Sequence of chain 1.B:
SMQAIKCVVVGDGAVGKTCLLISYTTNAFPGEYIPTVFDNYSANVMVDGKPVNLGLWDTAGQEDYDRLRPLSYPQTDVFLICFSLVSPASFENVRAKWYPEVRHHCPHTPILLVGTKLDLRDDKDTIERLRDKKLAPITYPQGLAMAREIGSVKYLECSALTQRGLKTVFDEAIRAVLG

A small-molecule ligand and the protein it binds are described below.
Small molecule (SMILES): Nc1nc2c(ncn2[C@@H]2O[C@H](CO[P](=O)(O)O[P](=O)(O)CP(=O)(O)O)[C@@H](O)[C@H]2O)c(=O)[nH]1

Binding-site contacts:
Ligand atom O6 contacts residue ALA160 of chain 1.B at 3.0 Å (h-bond).
Ligand atom O2A contacts residue THR18 of chain 1.B at 3.3 Å (h-bond).
Ligand atom O2A contacts residue CYS19 of chain 1.B at 2.9 Å (h-bond).
Ligand atom C8 contacts residue CYS19 of chain 1.B at 3.5 Å (hydrophobic).
Ligand atom N2 contacts residue ASP119 of chain 1.B at 3.1 Å (salt-bridge).
Ligand atom O3' contacts residue TYR33 of chain 1.B at 3.4 Å.
Ligand atom O2' contacts residue PHE29 of chain 1.B at 3.6 Å.
Ligand atom O1B contacts residue MG1 of chain 1.U at 2.1 Å.
Ligand atom C3B contacts residue ALA14 of chain 1.B at 3.5 Å (hydrophobic).
Ligand atom O3G contacts residue GLY61 of chain 1.B at 2.8 Å (h-bond).
Ligand atom C3' contacts residue TYR33 of chain 1.B at 3.6 Å (hydrophobic).
Ligand atom O3A contacts residue LYS17 of chain 1.B at 3.5 Å (salt-bridge).
Ligand atom O2G contacts residue THR36 of chain 1.B at 2.9 Å (h-bond).
Ligand atom PB contacts residue MG1 of chain 1.U at 3.3 Å.
Ligand atom C5' contacts residue ALA14 of chain 1.B at 3.5 Å (hydrophobic).
Ligand atom O2B contacts residue GLY16 of chain 1.B at 3.2 Å (h-bond).
Ligand atom O2A contacts residue GLY16 of chain 1.B at 3.4 Å.
Ligand atom O4' contacts residue LYS117 of chain 1.B at 3.0 Å (salt-bridge).
Ligand atom O1B contacts residue THR18 of chain 1.B at 3.0 Å (h-bond).
Ligand atom N7 contacts residue CYS19 of chain 1.B at 3.5 Å.
Ligand atom O1A contacts residue TYR33 of chain 1.B at 3.3 Å.
Ligand atom C8 contacts residue GLY16 of chain 1.B at 3.5 Å.
Ligand atom O2B contacts residue VAL15 of chain 1.B at 3.5 Å (h-bond).
Ligand atom O6 contacts residue LEU161 of chain 1.B at 3.2 Å (h-bond).
Ligand atom PB contacts residue LYS17 of chain 1.B at 3.5 Å.
Ligand atom O3A contacts residue GLY16 of chain 1.B at 3.0 Å (h-bond).
Ligand atom C6 contacts residue ASP119 of chain 1.B at 3.6 Å.
Ligand atom O3G contacts residue LYS17 of chain 1.B at 2.6 Å (salt-bridge).
Ligand atom O2B contacts residue LYS17 of chain 1.B at 2.7 Å (salt-bridge).
Ligand atom PA contacts residue EDO1 of chain 1.W at 3.6 Å.
Ligand atom N1 contacts residue ASP119 of chain 1.B at 2.9 Å (salt-bridge).
Ligand atom O1G contacts residue PRO35 of chain 1.B at 3.2 Å.
Ligand atom O6 contacts residue ASP119 of chain 1.B at 3.5 Å (salt-bridge).
Ligand atom N2 contacts residue LEU120 of chain 1.B at 3.6 Å.
Ligand atom C3B contacts residue MG1 of chain 1.U at 3.5 Å.
Ligand atom O2G contacts residue MG1 of chain 1.U at 1.9 Å.
Ligand atom PG contacts residue MG1 of chain 1.U at 3.2 Å.
Ligand atom O6 contacts residue SER159 of chain 1.B at 3.4 Å (h-bond).
Ligand atom O1A contacts residue EDO1 of chain 1.W at 2.6 Å (h-bond).
Ligand atom O1B contacts residue LYS17 of chain 1.B at 3.5 Å (salt-bridge).